Binding-site contacts:
Ligand atom C1 contacts residue ILE287 of chain 1.A at 4.0 Å (hydrophobic).
Ligand atom O7 contacts residue ASN289 of chain 1.A at 3.5 Å (h-bond).
Ligand atom C8 contacts residue ASN289 of chain 1.A at 3.7 Å.
Ligand atom C3 contacts residue ASN289 of chain 1.A at 3.8 Å.
Ligand atom C6 contacts residue ARG564 of chain 1.A at 4.3 Å.
Ligand atom C7 contacts residue MET316 of chain 1.A at 4.5 Å (hydrophobic).
Ligand atom C5 contacts residue ILE287 of chain 1.A at 4.1 Å (hydrophobic).
Ligand atom C7 contacts residue THR318 of chain 1.A at 4.5 Å.
Ligand atom O5 contacts residue ASN289 of chain 1.A at 2.4 Å (h-bond).
Ligand atom C2 contacts residue ASN289 of chain 1.A at 2.4 Å.
Ligand atom O7 contacts residue THR318 of chain 1.A at 3.4 Å.
Ligand atom C7 contacts residue SER317 of chain 1.A at 3.5 Å.
Ligand atom O6 contacts residue ARG564 of chain 1.A at 4.2 Å.
Ligand atom O5 contacts residue ILE287 of chain 1.A at 3.6 Å.
Ligand atom N2 contacts residue ASN289 of chain 1.A at 2.8 Å (h-bond).
Ligand atom C7 contacts residue ASN289 of chain 1.A at 3.0 Å.
Ligand atom C4 contacts residue ASN289 of chain 1.A at 4.2 Å.
Ligand atom C8 contacts residue SER317 of chain 1.A at 3.4 Å.
Ligand atom C1 contacts residue ASN289 of chain 1.A at 1.4 Å.
Ligand atom C5 contacts residue ASN289 of chain 1.A at 3.7 Å.
Ligand atom O7 contacts residue SER317 of chain 1.A at 3.1 Å (h-bond).
Ligand atom C8 contacts residue MET316 of chain 1.A at 3.2 Å (hydrophobic).

The protein below binds the small molecule below.
Small molecule (SMILES): CC(=O)N[C@@H]1[C@@H](O)[C@H](O)[C@@H](CO)O[C@H]1O

Sequence of chain 1.A:
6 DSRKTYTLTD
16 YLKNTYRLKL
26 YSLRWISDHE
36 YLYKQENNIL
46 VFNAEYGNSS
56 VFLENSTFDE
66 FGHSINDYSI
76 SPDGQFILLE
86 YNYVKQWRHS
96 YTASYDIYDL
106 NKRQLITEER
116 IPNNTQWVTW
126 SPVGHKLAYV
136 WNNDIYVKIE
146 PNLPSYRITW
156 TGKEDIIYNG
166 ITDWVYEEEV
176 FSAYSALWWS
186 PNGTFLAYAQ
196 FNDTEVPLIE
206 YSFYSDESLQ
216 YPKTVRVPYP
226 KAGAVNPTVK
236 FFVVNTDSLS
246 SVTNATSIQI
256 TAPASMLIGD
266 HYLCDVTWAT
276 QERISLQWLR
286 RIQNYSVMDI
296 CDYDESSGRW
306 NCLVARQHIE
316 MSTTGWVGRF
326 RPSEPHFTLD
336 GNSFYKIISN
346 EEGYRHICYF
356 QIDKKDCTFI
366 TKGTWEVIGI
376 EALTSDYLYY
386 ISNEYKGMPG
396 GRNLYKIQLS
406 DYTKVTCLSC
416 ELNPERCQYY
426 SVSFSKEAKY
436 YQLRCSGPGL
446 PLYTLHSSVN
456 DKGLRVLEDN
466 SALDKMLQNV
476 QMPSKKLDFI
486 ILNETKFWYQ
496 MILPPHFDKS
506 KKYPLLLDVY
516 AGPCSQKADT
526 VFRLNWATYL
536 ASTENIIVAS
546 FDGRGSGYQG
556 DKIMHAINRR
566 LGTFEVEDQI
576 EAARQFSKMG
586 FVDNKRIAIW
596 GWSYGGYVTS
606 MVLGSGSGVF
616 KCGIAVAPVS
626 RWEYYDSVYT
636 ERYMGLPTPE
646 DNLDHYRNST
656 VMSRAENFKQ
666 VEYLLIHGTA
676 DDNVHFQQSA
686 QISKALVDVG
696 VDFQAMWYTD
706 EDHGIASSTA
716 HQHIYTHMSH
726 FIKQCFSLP